Binding-site contacts:
Ligand atom C4 contacts residue ASN156 of chain 40.F at 4.2 Å.
Ligand atom O5 contacts residue GLY126 of chain 40.F at 3.7 Å.
Ligand atom C7 contacts residue ASN156 of chain 40.F at 3.3 Å.
Ligand atom C1 contacts residue GLY126 of chain 40.F at 3.4 Å.
Ligand atom O7 contacts residue ASN156 of chain 40.F at 3.2 Å (h-bond).
Ligand atom O4 contacts residue GLU127 of chain 40.F at 3.1 Å (salt-bridge).
Ligand atom O5 contacts residue ASN156 of chain 40.F at 2.5 Å (h-bond).
Ligand atom C2 contacts residue ASN156 of chain 40.F at 2.3 Å.
Ligand atom N2 contacts residue ASN156 of chain 40.F at 2.5 Å (h-bond).
Ligand atom C6 contacts residue GLU127 of chain 40.F at 3.8 Å.
Ligand atom C3 contacts residue ASN156 of chain 40.F at 3.6 Å.
Ligand atom C1 contacts residue ASN156 of chain 40.F at 1.4 Å.
Ligand atom C5 contacts residue GLU127 of chain 40.F at 3.6 Å.
Ligand atom C4 contacts residue GLU127 of chain 40.F at 3.6 Å.
Ligand atom C8 contacts residue ASN156 of chain 40.F at 4.2 Å.
Ligand atom C8 contacts residue PRO179 of chain 40.F at 4.4 Å (hydrophobic).
Ligand atom C6 contacts residue LYS128 of chain 40.F at 4.3 Å.
Ligand atom C3 contacts residue GLU127 of chain 40.F at 3.6 Å.
Ligand atom C5 contacts residue ASN156 of chain 40.F at 3.7 Å.
Ligand atom C5 contacts residue GLY126 of chain 40.F at 4.0 Å.
Ligand atom O3 contacts residue GLU127 of chain 40.F at 4.2 Å.

The protein below binds the small molecule below.
Small molecule (SMILES): CC(=O)N[C@@H]1[C@@H](O)[C@H](O)[C@@H](CO)O[C@H]1O

Sequence of chain 40.F:
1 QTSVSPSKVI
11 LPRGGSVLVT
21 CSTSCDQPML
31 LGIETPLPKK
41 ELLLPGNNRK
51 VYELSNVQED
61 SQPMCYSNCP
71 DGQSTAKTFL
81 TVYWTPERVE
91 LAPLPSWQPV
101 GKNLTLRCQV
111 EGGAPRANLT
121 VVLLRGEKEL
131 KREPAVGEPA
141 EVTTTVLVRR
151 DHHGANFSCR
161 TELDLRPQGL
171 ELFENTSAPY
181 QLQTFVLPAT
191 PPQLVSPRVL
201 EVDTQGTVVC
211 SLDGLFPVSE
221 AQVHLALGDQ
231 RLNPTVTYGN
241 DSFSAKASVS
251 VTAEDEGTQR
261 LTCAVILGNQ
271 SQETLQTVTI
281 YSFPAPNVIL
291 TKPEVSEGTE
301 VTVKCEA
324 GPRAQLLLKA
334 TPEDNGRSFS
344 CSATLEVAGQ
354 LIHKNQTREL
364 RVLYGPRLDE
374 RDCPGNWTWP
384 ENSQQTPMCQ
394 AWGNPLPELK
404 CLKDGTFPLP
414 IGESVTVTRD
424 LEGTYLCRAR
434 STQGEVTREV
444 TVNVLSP